Binding-site contacts:
Ligand atom O5 contacts residue ASN278 of chain 1.E at 2.3 Å (h-bond).
Ligand atom O7 contacts residue VAL290 of chain 1.E at 2.7 Å (h-bond).
Ligand atom C1 contacts residue ASN278 of chain 1.E at 1.4 Å.
Ligand atom C2 contacts residue ASN278 of chain 1.E at 2.4 Å.
Ligand atom N2 contacts residue ASN278 of chain 1.E at 2.7 Å (h-bond).
Ligand atom O7 contacts residue ASN289 of chain 1.E at 4.2 Å.
Ligand atom O7 contacts residue ASN278 of chain 1.E at 3.7 Å.
Ligand atom C8 contacts residue SER38 of chain 1.E at 3.8 Å.
Ligand atom C5 contacts residue ASN278 of chain 1.E at 3.5 Å.
Ligand atom C5 contacts residue ASN291 of chain 1.E at 3.5 Å.
Ligand atom C6 contacts residue GLU391 of chain 1.E at 3.9 Å.
Ligand atom C3 contacts residue ASN278 of chain 1.E at 3.8 Å.
Ligand atom O6 contacts residue GLU391 of chain 1.E at 4.2 Å.
Ligand atom C6 contacts residue ASN291 of chain 1.E at 3.3 Å.
Ligand atom C4 contacts residue ASN278 of chain 1.E at 4.2 Å.
Ligand atom O5 contacts residue ASN291 of chain 1.E at 3.8 Å.
Ligand atom C1 contacts residue VAL290 of chain 1.E at 4.0 Å (hydrophobic).
Ligand atom C7 contacts residue ASN278 of chain 1.E at 3.3 Å.
Ligand atom C8 contacts residue VAL290 of chain 1.E at 4.2 Å (hydrophobic).
Ligand atom C8 contacts residue ASN278 of chain 1.E at 4.2 Å.
Ligand atom C1 contacts residue ASN291 of chain 1.E at 4.2 Å.
Ligand atom C7 contacts residue VAL290 of chain 1.E at 3.6 Å (hydrophobic).

Sequence of chain 1.E:
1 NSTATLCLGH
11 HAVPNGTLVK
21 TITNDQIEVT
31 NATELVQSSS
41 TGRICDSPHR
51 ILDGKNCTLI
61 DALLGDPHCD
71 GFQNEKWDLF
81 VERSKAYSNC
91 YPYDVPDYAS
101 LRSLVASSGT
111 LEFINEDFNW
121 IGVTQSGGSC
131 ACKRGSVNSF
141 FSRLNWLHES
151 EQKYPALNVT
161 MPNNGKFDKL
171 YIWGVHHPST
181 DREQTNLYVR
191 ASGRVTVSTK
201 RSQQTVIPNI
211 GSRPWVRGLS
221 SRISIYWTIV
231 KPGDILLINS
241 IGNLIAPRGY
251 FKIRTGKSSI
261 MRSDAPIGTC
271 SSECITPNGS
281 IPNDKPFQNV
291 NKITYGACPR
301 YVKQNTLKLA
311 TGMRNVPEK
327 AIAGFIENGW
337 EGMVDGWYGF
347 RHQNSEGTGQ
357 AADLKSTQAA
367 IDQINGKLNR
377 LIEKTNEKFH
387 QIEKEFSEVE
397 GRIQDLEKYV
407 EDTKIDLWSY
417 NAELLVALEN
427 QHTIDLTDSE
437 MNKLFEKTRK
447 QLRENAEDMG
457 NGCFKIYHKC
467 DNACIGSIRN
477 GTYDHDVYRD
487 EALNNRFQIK

The protein below binds the small molecule below.
Small molecule (SMILES): CC(=O)N[C@@H]1[C@@H](O)[C@H](O)[C@@H](CO)O[C@H]1O